Sequence of chain 1.G:
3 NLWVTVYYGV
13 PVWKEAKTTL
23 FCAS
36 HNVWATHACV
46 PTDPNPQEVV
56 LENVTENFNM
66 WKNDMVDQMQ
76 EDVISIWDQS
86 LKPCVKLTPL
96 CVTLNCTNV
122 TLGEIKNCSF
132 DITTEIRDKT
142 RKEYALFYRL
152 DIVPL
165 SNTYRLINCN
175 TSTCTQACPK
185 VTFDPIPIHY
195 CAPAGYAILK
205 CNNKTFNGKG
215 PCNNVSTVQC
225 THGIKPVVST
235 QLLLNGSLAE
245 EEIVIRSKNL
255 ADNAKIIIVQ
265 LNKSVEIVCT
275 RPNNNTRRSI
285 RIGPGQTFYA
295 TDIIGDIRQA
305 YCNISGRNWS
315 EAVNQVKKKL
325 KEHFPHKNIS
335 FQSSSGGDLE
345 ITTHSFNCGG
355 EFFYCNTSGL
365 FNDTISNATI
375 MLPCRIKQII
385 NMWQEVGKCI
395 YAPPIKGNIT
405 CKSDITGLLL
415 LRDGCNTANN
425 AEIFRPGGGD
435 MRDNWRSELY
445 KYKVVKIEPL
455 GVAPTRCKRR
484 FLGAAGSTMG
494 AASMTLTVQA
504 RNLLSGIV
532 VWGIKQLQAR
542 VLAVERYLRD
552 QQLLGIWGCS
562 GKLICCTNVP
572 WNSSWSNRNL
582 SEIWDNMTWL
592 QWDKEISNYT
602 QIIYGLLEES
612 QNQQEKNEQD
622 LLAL

The small molecule below binds the protein below.
Small molecule (SMILES): CC(=O)N[C@H]1[C@H](O[C@H]2[C@H](O)[C@@H](NC(C)=O)CO[C@@H]2CO)O[C@H](CO)[C@@H](O)[C@@H]1O

Binding-site contacts:
Ligand atom C5 contacts residue ASN100 of chain 1.G at 3.7 Å.
Ligand atom C1 contacts residue ASN166 of chain 1.G at 4.4 Å.
Ligand atom C2 contacts residue ASN100 of chain 1.G at 2.4 Å.
Ligand atom C7 contacts residue ASN100 of chain 1.G at 3.2 Å.
Ligand atom O7 contacts residue ASN100 of chain 1.G at 3.3 Å (h-bond).
Ligand atom C1 contacts residue ASN100 of chain 1.G at 1.5 Å.
Ligand atom N2 contacts residue ASN100 of chain 1.G at 2.8 Å (h-bond).
Ligand atom C3 contacts residue ASN100 of chain 1.G at 3.7 Å.
Ligand atom C8 contacts residue ASN100 of chain 1.G at 4.3 Å.
Ligand atom C4 contacts residue ASN100 of chain 1.G at 4.2 Å.
Ligand atom O5 contacts residue ASN100 of chain 1.G at 2.4 Å (h-bond).